A small-molecule ligand and the protein it binds are described below.
Small molecule (SMILES): Cc1cn([C@H]2C[C@H](O[P](=O)(O)OC[C@H]3O[C@@H](n4cc(C)c(=O)[nH]c4=O)C[C@@H]3O[P](=O)(O)OC[C@H]3O[C@@H](n4cc(C)c(=O)[nH]c4=O)C[C@@H]3O)[C@@H](COP(=O)(O)O)O2)c(=O)[nH]c1=O

Binding-site contacts:
Ligand atom C5' contacts residue SER91 of chain 1.B at 3.9 Å.
Ligand atom OP1 contacts residue SER143 of chain 1.B at 3.7 Å.
Ligand atom C1' contacts residue TYR146 of chain 1.B at 3.4 Å (hydrophobic).
Ligand atom OP2 contacts residue SER91 of chain 1.B at 3.5 Å.
Ligand atom N1 contacts residue TYR96 of chain 1.B at 3.9 Å.
Ligand atom O2 contacts residue TYR146 of chain 1.B at 3.7 Å.
Ligand atom C5' contacts residue HIS65 of chain 1.B at 3.5 Å.
Ligand atom C4' contacts residue GLN346 of chain 1.B at 3.8 Å.
Ligand atom C5' contacts residue ASN66 of chain 1.B at 3.7 Å.
Ligand atom C4' contacts residue TYR146 of chain 1.B at 3.5 Å (hydrophobic).
Ligand atom P contacts residue SER141 of chain 1.B at 3.8 Å.
Ligand atom OP1 contacts residue SER141 of chain 1.B at 2.6 Å (h-bond).
Ligand atom OP1 contacts residue LYS67 of chain 1.B at 2.7 Å (salt-bridge).
Ligand atom O2 contacts residue GLN346 of chain 1.B at 3.0 Å (h-bond).
Ligand atom O5' contacts residue SER91 of chain 1.B at 3.5 Å.
Ligand atom OP2 contacts residue LYS67 of chain 1.B at 2.7 Å (salt-bridge).
Ligand atom C2 contacts residue TYR96 of chain 1.B at 3.8 Å (hydrophobic).
Ligand atom C5' contacts residue SER143 of chain 1.B at 3.7 Å.
Ligand atom C2' contacts residue HIS65 of chain 1.B at 3.8 Å.
Ligand atom O2 contacts residue MET350 of chain 1.B at 3.0 Å.
Ligand atom C5 contacts residue TYR96 of chain 1.B at 3.7 Å (hydrophobic).
Ligand atom O3' contacts residue SER141 of chain 1.B at 3.8 Å.
Ligand atom P contacts residue SER91 of chain 1.B at 3.5 Å.
Ligand atom C2' contacts residue GLN346 of chain 1.B at 3.9 Å.
Ligand atom O4' contacts residue TYR146 of chain 1.B at 3.6 Å.
Ligand atom OP1 contacts residue ASN66 of chain 1.B at 3.4 Å.
Ligand atom C2' contacts residue VAL142 of chain 1.B at 3.7 Å (hydrophobic).
Ligand atom C3' contacts residue SER91 of chain 1.B at 3.9 Å.
Ligand atom O4' contacts residue GLN346 of chain 1.B at 3.1 Å (h-bond).
Ligand atom OP1 contacts residue SER91 of chain 1.B at 3.0 Å (h-bond).
Ligand atom C6 contacts residue TYR96 of chain 1.B at 3.8 Å (hydrophobic).
Ligand atom O3' contacts residue ASN66 of chain 1.B at 3.3 Å.
Ligand atom O4' contacts residue MET350 of chain 1.B at 3.8 Å.
Ligand atom C2' contacts residue MET350 of chain 1.B at 3.9 Å (hydrophobic).
Ligand atom P contacts residue THR481 of chain 1.B at 3.4 Å.
Ligand atom OP1 contacts residue THR481 of chain 1.B at 3.1 Å (h-bond).
Ligand atom O3' contacts residue SER91 of chain 1.B at 3.8 Å.
Ligand atom OP2 contacts residue THR481 of chain 1.B at 2.8 Å (h-bond).
Ligand atom C2' contacts residue TYR146 of chain 1.B at 3.9 Å (hydrophobic).
Ligand atom C4 contacts residue TYR96 of chain 1.B at 3.8 Å (hydrophobic).

Sequence of chain 1.B:
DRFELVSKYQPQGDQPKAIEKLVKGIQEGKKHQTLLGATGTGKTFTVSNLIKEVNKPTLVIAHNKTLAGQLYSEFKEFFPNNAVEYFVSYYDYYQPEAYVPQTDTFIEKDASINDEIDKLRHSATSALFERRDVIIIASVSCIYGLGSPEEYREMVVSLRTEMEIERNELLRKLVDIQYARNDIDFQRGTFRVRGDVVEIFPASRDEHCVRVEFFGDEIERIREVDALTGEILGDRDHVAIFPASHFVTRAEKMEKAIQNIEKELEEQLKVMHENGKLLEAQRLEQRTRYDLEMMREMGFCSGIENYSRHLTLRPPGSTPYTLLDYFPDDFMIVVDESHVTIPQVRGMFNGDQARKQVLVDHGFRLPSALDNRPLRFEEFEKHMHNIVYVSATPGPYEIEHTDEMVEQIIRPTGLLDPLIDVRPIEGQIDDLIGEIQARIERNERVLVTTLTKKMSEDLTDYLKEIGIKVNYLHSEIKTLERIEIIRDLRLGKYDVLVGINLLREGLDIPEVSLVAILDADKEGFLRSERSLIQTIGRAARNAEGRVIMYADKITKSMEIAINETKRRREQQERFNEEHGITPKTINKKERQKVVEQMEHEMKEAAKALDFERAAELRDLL